Binding-site contacts:
Ligand atom C1 contacts residue THR15 of chain 1.A at 1.4 Å.
Ligand atom C2 contacts residue THR15 of chain 1.A at 2.4 Å.
Ligand atom O4 contacts residue THR15 of chain 1.A at 4.4 Å.
Ligand atom O3 contacts residue THR15 of chain 1.A at 4.2 Å.
Ligand atom C5 contacts residue THR15 of chain 1.A at 2.7 Å.
Ligand atom O2 contacts residue THR15 of chain 1.A at 2.8 Å (h-bond).
Ligand atom O5 contacts residue ILE26 of chain 1.A at 3.7 Å.
Ligand atom C5 contacts residue ILE26 of chain 1.A at 3.9 Å (hydrophobic).
Ligand atom C3 contacts residue THR15 of chain 1.A at 2.9 Å.
Ligand atom C4 contacts residue THR15 of chain 1.A at 3.4 Å.
Ligand atom O5 contacts residue THR15 of chain 1.A at 2.3 Å (h-bond).
Ligand atom C5 contacts residue ALA14 of chain 1.A at 4.0 Å (hydrophobic).
Ligand atom C3 contacts residue ASP13 of chain 1.A at 4.2 Å.
Ligand atom C6 contacts residue CYS27 of chain 1.A at 3.2 Å (hydrophobic).
Ligand atom C6 contacts residue THR15 of chain 1.A at 4.1 Å.
Ligand atom C5 contacts residue ASP13 of chain 1.A at 4.3 Å.
Ligand atom C6 contacts residue ILE26 of chain 1.A at 3.2 Å (hydrophobic).
Ligand atom C4 contacts residue ASP13 of chain 1.A at 4.1 Å.

Sequence of chain 1.A:
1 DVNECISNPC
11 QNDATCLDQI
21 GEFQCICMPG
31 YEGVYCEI

A small-molecule ligand and the protein it binds are described below.
Small molecule (SMILES): C[C@@H]1O[C@@H](O)[C@@H](O)[C@H](O)[C@@H]1O